Sequence of chain 1.E:
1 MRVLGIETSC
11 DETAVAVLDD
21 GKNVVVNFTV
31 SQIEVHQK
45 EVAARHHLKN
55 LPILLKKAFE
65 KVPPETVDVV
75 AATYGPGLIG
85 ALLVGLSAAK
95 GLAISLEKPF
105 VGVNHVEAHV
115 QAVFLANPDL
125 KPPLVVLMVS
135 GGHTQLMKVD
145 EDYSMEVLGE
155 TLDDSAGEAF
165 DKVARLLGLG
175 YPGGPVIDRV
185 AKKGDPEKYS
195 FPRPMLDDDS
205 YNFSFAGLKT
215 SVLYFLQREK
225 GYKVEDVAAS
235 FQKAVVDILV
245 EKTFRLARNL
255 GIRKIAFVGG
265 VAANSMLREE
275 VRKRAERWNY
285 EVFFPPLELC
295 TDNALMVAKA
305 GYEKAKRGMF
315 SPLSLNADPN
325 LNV

Binding-site contacts:
Ligand atom N1 contacts residue LEU37 of chain 1.F at 3.1 Å.
Ligand atom N1 contacts residue ARG157 of chain 1.F at 3.1 Å.
Ligand atom PB contacts residue THR65 of chain 1.F at 3.6 Å.
Ligand atom C2 contacts residue LEU37 of chain 1.F at 3.2 Å (hydrophobic).
Ligand atom O2A contacts residue THR65 of chain 1.F at 3.4 Å.
Ligand atom C6 contacts residue ARG157 of chain 1.F at 3.4 Å.
Ligand atom O2B contacts residue MG1 of chain 1.M at 2.4 Å.
Ligand atom O1A contacts residue THR65 of chain 1.F at 3.6 Å.
Ligand atom O1G contacts residue LYS166 of chain 1.E at 3.1 Å (salt-bridge).
Ligand atom O5' contacts residue THR66 of chain 1.F at 3.6 Å.
Ligand atom O2A contacts residue GLY63 of chain 1.F at 3.6 Å.
Ligand atom O2B contacts residue GLU131 of chain 1.F at 3.0 Å (salt-bridge).
Ligand atom O2A contacts residue THR66 of chain 1.F at 2.3 Å (h-bond).
Ligand atom C8 contacts residue ARG157 of chain 1.F at 3.4 Å.
Ligand atom O2G contacts residue MG1 of chain 1.M at 2.4 Å.
Ligand atom PA contacts residue THR66 of chain 1.F at 3.5 Å.
Ligand atom N6 contacts residue LEU32 of chain 1.F at 3.2 Å (h-bond).
Ligand atom O4' contacts residue ARG157 of chain 1.F at 3.3 Å (salt-bridge).
Ligand atom C2' contacts residue GLU34 of chain 1.F at 3.4 Å.
Ligand atom C6 contacts residue GLU34 of chain 1.F at 3.4 Å.
Ligand atom O2G contacts residue GLU131 of chain 1.F at 3.0 Å (salt-bridge).
Ligand atom O2B contacts residue THR65 of chain 1.F at 2.1 Å (h-bond).
Ligand atom C3A contacts residue GLY63 of chain 1.F at 3.6 Å.
Ligand atom C5 contacts residue ARG157 of chain 1.F at 3.0 Å.
Ligand atom N9 contacts residue ARG157 of chain 1.F at 3.5 Å (salt-bridge).
Ligand atom O3B contacts residue GLY61 of chain 1.F at 3.2 Å (h-bond).
Ligand atom C4 contacts residue ARG157 of chain 1.F at 3.4 Å.
Ligand atom O1G contacts residue LYS213 of chain 1.E at 3.3 Å.
Ligand atom N7 contacts residue ARG157 of chain 1.F at 3.1 Å (salt-bridge).
Ligand atom O1B contacts residue LYS64 of chain 1.F at 2.7 Å (salt-bridge).
Ligand atom N6 contacts residue SER155 of chain 1.F at 3.0 Å (h-bond).
Ligand atom O3G contacts residue LYS64 of chain 1.F at 2.8 Å (salt-bridge).
Ligand atom O2G contacts residue LYS166 of chain 1.E at 3.5 Å (salt-bridge).
Ligand atom O1B contacts residue GLY63 of chain 1.F at 3.1 Å (h-bond).
Ligand atom N6 contacts residue THR33 of chain 1.F at 3.4 Å.
Ligand atom C5' contacts residue THR66 of chain 1.F at 2.9 Å.
Ligand atom N6 contacts residue GLU34 of chain 1.F at 2.9 Å (salt-bridge).
Ligand atom O2' contacts residue GLU34 of chain 1.F at 2.7 Å (salt-bridge).
Ligand atom O3G contacts residue LEU60 of chain 1.F at 3.3 Å.
Ligand atom O3' contacts residue ALA210 of chain 1.E at 3.6 Å (h-bond).

Sequence of chain 1.F:
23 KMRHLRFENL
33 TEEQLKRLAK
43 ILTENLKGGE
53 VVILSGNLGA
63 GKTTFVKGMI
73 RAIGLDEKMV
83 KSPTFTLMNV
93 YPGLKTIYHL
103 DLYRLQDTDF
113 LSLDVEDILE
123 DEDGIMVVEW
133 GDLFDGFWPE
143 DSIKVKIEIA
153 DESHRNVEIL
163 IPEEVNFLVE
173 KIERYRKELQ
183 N

The small molecule below binds the protein below.
Small molecule (SMILES): Nc1ncnc2c1ncn2[C@@H]1O[C@H](CO[P](=O)(O)C[P](=O)(O)OP(=O)(O)O)[C@@H](O)[C@H]1O